A small-molecule ligand and the protein it binds are described below.
Small molecule (SMILES): Cc1cc(CCCOc2c(C)cc(-c3nnn(C)n3)cc2C)on1

Sequence of chain 1.A:
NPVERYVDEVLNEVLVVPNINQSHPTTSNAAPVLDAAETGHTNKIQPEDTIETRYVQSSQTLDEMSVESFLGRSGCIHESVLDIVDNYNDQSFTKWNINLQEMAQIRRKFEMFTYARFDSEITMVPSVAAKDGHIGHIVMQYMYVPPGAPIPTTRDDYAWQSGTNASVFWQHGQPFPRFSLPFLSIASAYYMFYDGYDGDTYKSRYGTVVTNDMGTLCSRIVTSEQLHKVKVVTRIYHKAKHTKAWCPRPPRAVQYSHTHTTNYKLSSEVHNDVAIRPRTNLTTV

Binding-site contacts:
Ligand atom N3A contacts residue PHE179 of chain 1.A at 3.7 Å.
Ligand atom N5A contacts residue PHE179 of chain 1.A at 3.3 Å.
Ligand atom C2A contacts residue LEU217 of chain 1.A at 4.0 Å (hydrophobic).
Ligand atom CM3 contacts residue TYR190 of chain 1.A at 3.6 Å (hydrophobic).
Ligand atom C1C contacts residue MET214 of chain 1.A at 3.2 Å (hydrophobic).
Ligand atom C6B contacts residue LEU181 of chain 1.A at 3.5 Å (hydrophobic).
Ligand atom N2 contacts residue LEU100 of chain 1.A at 3.8 Å.
Ligand atom C4 contacts residue LEU100 of chain 1.A at 3.9 Å (hydrophobic).
Ligand atom C5B contacts residue LEU181 of chain 1.A at 3.6 Å (hydrophobic).
Ligand atom CM4 contacts residue ALA166 of chain 1.A at 3.1 Å (hydrophobic).
Ligand atom CM6 contacts residue LEU184 of chain 1.A at 3.7 Å (hydrophobic).
Ligand atom CM4 contacts residue TYR144 of chain 1.A at 3.8 Å (hydrophobic).
Ligand atom C5B contacts residue TYR144 of chain 1.A at 3.8 Å (hydrophobic).
Ligand atom N1A contacts residue LEU217 of chain 1.A at 3.3 Å.
Ligand atom C5 contacts residue MET214 of chain 1.A at 3.4 Å (hydrophobic).
Ligand atom C3 contacts residue LEU100 of chain 1.A at 3.8 Å (hydrophobic).
Ligand atom C4 contacts residue MET214 of chain 1.A at 3.7 Å (hydrophobic).
Ligand atom CM2 contacts residue ILE77 of chain 1.A at 3.8 Å (hydrophobic).
Ligand atom N1A contacts residue PHE179 of chain 1.A at 3.3 Å.
Ligand atom C2A contacts residue PHE179 of chain 1.A at 3.5 Å (hydrophobic).
Ligand atom N5A contacts residue MET124 of chain 1.A at 3.9 Å.
Ligand atom C4 contacts residue TYR190 of chain 1.A at 3.7 Å (hydrophobic).
Ligand atom O1 contacts residue MET214 of chain 1.A at 3.2 Å.
Ligand atom O1 contacts residue LEU100 of chain 1.A at 3.7 Å.
Ligand atom CM6 contacts residue LEU181 of chain 1.A at 3.8 Å (hydrophobic).
Ligand atom CM6 contacts residue TYR144 of chain 1.A at 3.7 Å (hydrophobic).
Ligand atom CM2 contacts residue ILE122 of chain 1.A at 3.8 Å (hydrophobic).
Ligand atom N4A contacts residue PHE179 of chain 1.A at 3.5 Å.
Ligand atom C1B contacts residue ILE98 of chain 1.A at 3.7 Å (hydrophobic).
Ligand atom O1B contacts residue ILE98 of chain 1.A at 3.2 Å.
Ligand atom N3A contacts residue TYR144 of chain 1.A at 3.2 Å.
Ligand atom N4A contacts residue TYR144 of chain 1.A at 3.7 Å.
Ligand atom N5A contacts residue LEU217 of chain 1.A at 3.6 Å.
Ligand atom C2B contacts residue ILE122 of chain 1.A at 4.0 Å (hydrophobic).
Ligand atom CM4 contacts residue TYR142 of chain 1.A at 3.7 Å (hydrophobic).
Ligand atom C1B contacts residue LEU181 of chain 1.A at 4.0 Å (hydrophobic).
Ligand atom CM4 contacts residue VAL168 of chain 1.A at 3.9 Å (hydrophobic).
Ligand atom N1A contacts residue MET124 of chain 1.A at 3.6 Å.
Ligand atom C6B contacts residue ILE98 of chain 1.A at 3.8 Å (hydrophobic).
Ligand atom N2 contacts residue MET214 of chain 1.A at 3.8 Å.